Sequence of chain 1.A:
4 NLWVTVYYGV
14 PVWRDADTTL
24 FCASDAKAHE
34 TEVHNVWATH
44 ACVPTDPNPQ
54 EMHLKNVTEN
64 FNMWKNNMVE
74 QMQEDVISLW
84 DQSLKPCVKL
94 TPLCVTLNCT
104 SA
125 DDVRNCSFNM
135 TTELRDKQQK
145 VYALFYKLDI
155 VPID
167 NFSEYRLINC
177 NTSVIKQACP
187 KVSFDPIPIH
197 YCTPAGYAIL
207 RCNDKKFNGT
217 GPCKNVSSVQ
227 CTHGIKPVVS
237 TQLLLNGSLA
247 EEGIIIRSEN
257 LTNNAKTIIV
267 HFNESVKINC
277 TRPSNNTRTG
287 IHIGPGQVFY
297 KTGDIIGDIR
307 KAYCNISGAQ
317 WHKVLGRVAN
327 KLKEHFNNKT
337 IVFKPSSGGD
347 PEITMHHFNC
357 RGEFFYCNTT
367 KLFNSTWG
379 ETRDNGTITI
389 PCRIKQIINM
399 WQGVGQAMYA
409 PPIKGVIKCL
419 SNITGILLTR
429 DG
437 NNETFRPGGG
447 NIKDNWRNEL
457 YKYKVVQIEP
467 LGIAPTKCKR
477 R

Binding-site contacts:
Ligand atom O6 contacts residue THR178 of chain 1.A at 4.5 Å.
Ligand atom C4 contacts residue ASN177 of chain 1.A at 4.3 Å.
Ligand atom C1 contacts residue ASN177 of chain 1.A at 1.4 Å.
Ligand atom C1 contacts residue ARG172 of chain 1.A at 4.5 Å.
Ligand atom N2 contacts residue ASN177 of chain 1.A at 3.0 Å (h-bond).
Ligand atom C2 contacts residue ARG172 of chain 1.A at 3.8 Å.
Ligand atom N2 contacts residue ARG172 of chain 1.A at 2.9 Å (salt-bridge).
Ligand atom C6 contacts residue ASN177 of chain 1.A at 4.5 Å.
Ligand atom C7 contacts residue ASN177 of chain 1.A at 4.3 Å.
Ligand atom C6 contacts residue THR178 of chain 1.A at 4.4 Å.
Ligand atom O7 contacts residue ARG172 of chain 1.A at 3.3 Å (salt-bridge).
Ligand atom C8 contacts residue ARG172 of chain 1.A at 2.8 Å.
Ligand atom C8 contacts residue VAL155 of chain 1.A at 3.3 Å (hydrophobic).
Ligand atom C8 contacts residue PRO156 of chain 1.A at 4.5 Å (hydrophobic).
Ligand atom C7 contacts residue ARG172 of chain 1.A at 2.7 Å.
Ligand atom O7 contacts residue VAL155 of chain 1.A at 3.4 Å.
Ligand atom C2 contacts residue ASN177 of chain 1.A at 2.6 Å.
Ligand atom O5 contacts residue THR178 of chain 1.A at 4.2 Å.
Ligand atom C7 contacts residue VAL155 of chain 1.A at 3.7 Å (hydrophobic).
Ligand atom O5 contacts residue ASN177 of chain 1.A at 2.3 Å (h-bond).
Ligand atom C5 contacts residue ASN177 of chain 1.A at 3.6 Å.
Ligand atom O6 contacts residue ASN177 of chain 1.A at 4.5 Å.
Ligand atom C3 contacts residue ASN177 of chain 1.A at 3.9 Å.

A protein and the small-molecule ligand that binds it are described below.
Small molecule (SMILES): CC(=O)N[C@@H]1[C@@H](O)[C@H](O)[C@@H](CO)O[C@H]1O